This protein binds this small molecule.
Small molecule (SMILES): CC(C)[C@H](NC(=O)[C@H](COP(=O)(O)O)NC(=O)[C@H](CCCCN)NC(=O)[C@H](CCCN=C(N)N)NC(=O)[C@H](CCCN=C(N)N)NC(=O)[C@H](C)N)C(=O)O

Binding-site contacts:
Ligand atom CA contacts residue LEU233 of chain 1.A at 3.6 Å (hydrophobic).
Ligand atom O2P contacts residue ARG60 of chain 1.A at 2.9 Å (salt-bridge).
Ligand atom CB contacts residue ASN179 of chain 1.A at 3.3 Å.
Ligand atom CG1 contacts residue GLY175 of chain 1.A at 3.4 Å.
Ligand atom O contacts residue LEU178 of chain 1.A at 3.6 Å.
Ligand atom CE contacts residue ASP229 of chain 1.A at 3.3 Å.
Ligand atom CZ contacts residue GLU186 of chain 1.A at 3.6 Å.
Ligand atom NH2 contacts residue ARG64 of chain 1.A at 3.4 Å (salt-bridge).
Ligand atom O contacts residue CX71 of chain 1.C at 3.2 Å (h-bond).
Ligand atom NH2 contacts residue VAL182 of chain 1.A at 3.5 Å.
Ligand atom NH2 contacts residue GLU186 of chain 1.A at 3.0 Å (salt-bridge).
Ligand atom O1P contacts residue TYR134 of chain 1.A at 2.6 Å (h-bond).
Ligand atom O contacts residue ASN179 of chain 1.A at 2.9 Å (h-bond).
Ligand atom NH2 contacts residue ARG60 of chain 1.A at 3.6 Å (salt-bridge).
Ligand atom O3P contacts residue ARG133 of chain 1.A at 2.9 Å (salt-bridge).
Ligand atom O contacts residue VAL182 of chain 1.A at 3.3 Å.
Ligand atom C contacts residue LYS53 of chain 1.A at 3.2 Å.
Ligand atom O1P contacts residue ARG133 of chain 1.A at 2.9 Å (salt-bridge).
Ligand atom O contacts residue LYS53 of chain 1.A at 2.8 Å (salt-bridge).
Ligand atom OXT contacts residue CX71 of chain 1.C at 2.9 Å (h-bond).
Ligand atom CD contacts residue GLU186 of chain 1.A at 3.5 Å.
Ligand atom N contacts residue LEU233 of chain 1.A at 3.6 Å.
Ligand atom O3P contacts residue ARG60 of chain 1.A at 3.0 Å (salt-bridge).
Ligand atom CG1 contacts residue CX71 of chain 1.C at 3.5 Å.
Ligand atom O1P contacts residue LYS53 of chain 1.A at 2.8 Å (salt-bridge).
Ligand atom NE contacts residue GLU186 of chain 1.A at 2.8 Å (salt-bridge).
Ligand atom CA contacts residue ASN230 of chain 1.A at 3.4 Å.
Ligand atom N contacts residue ASN230 of chain 1.A at 2.8 Å (h-bond).
Ligand atom CA contacts residue LEU178 of chain 1.A at 3.6 Å (hydrophobic).
Ligand atom CZ contacts residue ARG64 of chain 1.A at 3.5 Å.
Ligand atom CA contacts residue ASN179 of chain 1.A at 3.4 Å.
Ligand atom O contacts residue LYS126 of chain 1.A at 2.9 Å (salt-bridge).
Ligand atom CB contacts residue ASN230 of chain 1.A at 3.6 Å.
Ligand atom OXT contacts residue LYS53 of chain 1.A at 3.5 Å (salt-bridge).
Ligand atom O contacts residue ASN230 of chain 1.A at 3.0 Å (h-bond).
Ligand atom C contacts residue CX71 of chain 1.C at 3.2 Å.
Ligand atom N contacts residue ASN179 of chain 1.A at 3.0 Å (h-bond).
Ligand atom NH1 contacts residue ARG64 of chain 1.A at 3.6 Å (salt-bridge).
Ligand atom C contacts residue ASN230 of chain 1.A at 3.6 Å.
Ligand atom NE contacts residue ARG64 of chain 1.A at 3.6 Å (salt-bridge).

Sequence of chain 1.A:
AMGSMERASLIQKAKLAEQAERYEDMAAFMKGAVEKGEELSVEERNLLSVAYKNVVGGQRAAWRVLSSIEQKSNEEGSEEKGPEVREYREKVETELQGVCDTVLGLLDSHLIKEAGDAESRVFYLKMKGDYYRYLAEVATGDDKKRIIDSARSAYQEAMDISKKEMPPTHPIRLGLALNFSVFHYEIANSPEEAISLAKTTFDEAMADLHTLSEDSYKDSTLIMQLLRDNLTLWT